The protein below binds the small molecule below.
Small molecule (SMILES): Cc1cc(CCCCCCCOc2ccc(C3=NCCO3)cc2)on1

Sequence of chain 57.A:
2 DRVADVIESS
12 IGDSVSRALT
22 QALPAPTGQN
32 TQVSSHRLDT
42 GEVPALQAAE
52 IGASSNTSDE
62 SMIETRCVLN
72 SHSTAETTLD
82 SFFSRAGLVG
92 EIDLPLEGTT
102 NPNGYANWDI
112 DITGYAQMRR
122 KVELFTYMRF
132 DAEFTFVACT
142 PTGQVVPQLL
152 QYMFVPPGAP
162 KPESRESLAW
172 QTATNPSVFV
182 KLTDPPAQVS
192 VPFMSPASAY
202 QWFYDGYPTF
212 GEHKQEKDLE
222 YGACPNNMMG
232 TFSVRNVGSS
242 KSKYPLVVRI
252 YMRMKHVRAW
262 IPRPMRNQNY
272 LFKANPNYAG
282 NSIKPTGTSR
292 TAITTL

Sequence of chain 57.C:
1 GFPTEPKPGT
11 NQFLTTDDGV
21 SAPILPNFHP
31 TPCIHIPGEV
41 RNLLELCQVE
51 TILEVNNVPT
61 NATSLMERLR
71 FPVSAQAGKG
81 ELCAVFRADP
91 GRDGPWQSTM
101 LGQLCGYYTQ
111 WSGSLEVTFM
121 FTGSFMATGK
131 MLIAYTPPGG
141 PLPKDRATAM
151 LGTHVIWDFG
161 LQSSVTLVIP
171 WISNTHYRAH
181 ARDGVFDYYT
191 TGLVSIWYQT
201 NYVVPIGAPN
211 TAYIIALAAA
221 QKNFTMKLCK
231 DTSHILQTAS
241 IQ

Binding-site contacts:
Ligand atom C5C contacts residue ILE111 of chain 57.A at 3.8 Å (hydrophobic).
Ligand atom C2A contacts residue TRP203 of chain 57.A at 3.6 Å (hydrophobic).
Ligand atom C5 contacts residue PHE155 of chain 57.A at 3.9 Å (hydrophobic).
Ligand atom C5B contacts residue ASP112 of chain 57.A at 4.0 Å.
Ligand atom C6B contacts residue ILE113 of chain 57.A at 4.0 Å (hydrophobic).
Ligand atom C5B contacts residue ILE113 of chain 57.A at 3.5 Å (hydrophobic).
Ligand atom C2B contacts residue TYR201 of chain 57.A at 3.5 Å (hydrophobic).
Ligand atom C4C contacts residue PHE135 of chain 57.A at 3.8 Å (hydrophobic).
Ligand atom C4B contacts residue TRP203 of chain 57.A at 3.5 Å (hydrophobic).
Ligand atom C31 contacts residue ILE24 of chain 57.C at 3.6 Å (hydrophobic).
Ligand atom C3B contacts residue TRP203 of chain 57.A at 3.1 Å (hydrophobic).
Ligand atom C2C contacts residue VAL192 of chain 57.A at 3.7 Å (hydrophobic).
Ligand atom C5A contacts residue ASN228 of chain 57.A at 4.0 Å.
Ligand atom N3A contacts residue ASP112 of chain 57.A at 2.5 Å (salt-bridge).
Ligand atom C4 contacts residue ILE24 of chain 57.C at 4.0 Å (hydrophobic).
Ligand atom O1 contacts residue PHE233 of chain 57.A at 3.1 Å.
Ligand atom C3C contacts residue PHE135 of chain 57.A at 3.8 Å (hydrophobic).
Ligand atom C4A contacts residue ASP112 of chain 57.A at 2.6 Å.
Ligand atom C5C contacts residue PHE135 of chain 57.A at 3.5 Å (hydrophobic).
Ligand atom O1A contacts residue TRP203 of chain 57.A at 3.3 Å.
Ligand atom C4C contacts residue VAL192 of chain 57.A at 3.5 Å (hydrophobic).
Ligand atom N2 contacts residue PHE233 of chain 57.A at 3.7 Å.
Ligand atom C31 contacts residue VAL179 of chain 57.A at 3.3 Å (hydrophobic).
Ligand atom C3B contacts residue ASN228 of chain 57.A at 4.0 Å.
Ligand atom C2B contacts residue TRP203 of chain 57.A at 4.0 Å (hydrophobic).
Ligand atom C5 contacts residue PHE233 of chain 57.A at 4.0 Å (hydrophobic).
Ligand atom C4B contacts residue ILE113 of chain 57.A at 4.0 Å (hydrophobic).
Ligand atom O1B contacts residue TYR201 of chain 57.A at 3.4 Å.
Ligand atom N3A contacts residue ILE113 of chain 57.A at 3.8 Å.
Ligand atom C6C contacts residue TYR201 of chain 57.A at 3.9 Å (hydrophobic).
Ligand atom N2 contacts residue PHE155 of chain 57.A at 3.5 Å.
Ligand atom C5A contacts residue ASP112 of chain 57.A at 4.0 Å.
Ligand atom C2C contacts residue PHE155 of chain 57.A at 3.9 Å (hydrophobic).
Ligand atom C31 contacts residue PRO177 of chain 57.A at 3.9 Å (hydrophobic).
Ligand atom C2A contacts residue ASP112 of chain 57.A at 3.8 Å.
Ligand atom C4A contacts residue THR114 of chain 57.A at 3.5 Å.
Ligand atom N3A contacts residue THR114 of chain 57.A at 4.0 Å.
Ligand atom C5B contacts residue ILE111 of chain 57.A at 3.9 Å (hydrophobic).
Ligand atom O1A contacts residue ASN228 of chain 57.A at 3.7 Å.
Ligand atom O1 contacts residue PHE155 of chain 57.A at 3.4 Å.

Sequence of chain 58.C:
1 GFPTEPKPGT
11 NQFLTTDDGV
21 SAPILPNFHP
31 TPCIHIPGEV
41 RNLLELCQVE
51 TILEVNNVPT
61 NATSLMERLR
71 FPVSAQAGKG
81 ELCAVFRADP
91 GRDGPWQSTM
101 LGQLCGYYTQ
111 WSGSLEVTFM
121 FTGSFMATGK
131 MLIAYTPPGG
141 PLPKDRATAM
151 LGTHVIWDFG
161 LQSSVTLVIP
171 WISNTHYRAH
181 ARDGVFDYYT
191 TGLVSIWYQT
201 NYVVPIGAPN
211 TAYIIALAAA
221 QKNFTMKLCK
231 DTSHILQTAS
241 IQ